Sequence of chain 5.D:
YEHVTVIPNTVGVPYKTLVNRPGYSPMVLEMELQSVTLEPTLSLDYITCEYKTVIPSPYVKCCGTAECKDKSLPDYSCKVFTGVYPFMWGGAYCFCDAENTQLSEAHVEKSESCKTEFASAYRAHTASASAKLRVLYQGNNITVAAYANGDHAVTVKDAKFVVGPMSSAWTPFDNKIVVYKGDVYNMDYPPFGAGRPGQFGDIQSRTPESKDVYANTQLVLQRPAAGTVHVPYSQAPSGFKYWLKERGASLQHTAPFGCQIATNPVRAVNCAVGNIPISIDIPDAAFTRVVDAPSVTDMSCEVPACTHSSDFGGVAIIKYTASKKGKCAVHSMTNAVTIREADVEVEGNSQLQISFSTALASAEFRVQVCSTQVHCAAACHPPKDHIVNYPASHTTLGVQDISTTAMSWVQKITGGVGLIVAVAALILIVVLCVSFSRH

Binding-site contacts:
Ligand atom C3 contacts residue ASN259 of chain 5.E at 3.7 Å.
Ligand atom C5 contacts residue ASN259 of chain 5.E at 3.6 Å.
Ligand atom O6 contacts residue LYS115 of chain 5.D at 3.5 Å (salt-bridge).
Ligand atom C4 contacts residue ASN259 of chain 5.E at 4.1 Å.
Ligand atom C8 contacts residue ASN259 of chain 5.E at 4.4 Å.
Ligand atom O6 contacts residue THR116 of chain 5.D at 3.2 Å (h-bond).
Ligand atom N2 contacts residue ASN259 of chain 5.E at 3.0 Å (h-bond).
Ligand atom O5 contacts residue ASN259 of chain 5.E at 2.3 Å (h-bond).
Ligand atom C1 contacts residue ASN259 of chain 5.E at 1.4 Å.
Ligand atom C2 contacts residue ASN259 of chain 5.E at 2.4 Å.
Ligand atom C7 contacts residue ASN259 of chain 5.E at 3.1 Å.
Ligand atom O7 contacts residue GLU117 of chain 5.D at 4.3 Å.
Ligand atom O7 contacts residue ASN259 of chain 5.E at 2.7 Å (h-bond).
Ligand atom O6 contacts residue ASN259 of chain 5.E at 4.4 Å.
Ligand atom O5 contacts residue THR116 of chain 5.D at 3.8 Å.
Ligand atom C6 contacts residue THR116 of chain 5.D at 4.5 Å.
Ligand atom C6 contacts residue LYS115 of chain 5.D at 4.3 Å.
Ligand atom O7 contacts residue LYS181 of chain 5.D at 4.3 Å.

Sequence of chain 5.E:
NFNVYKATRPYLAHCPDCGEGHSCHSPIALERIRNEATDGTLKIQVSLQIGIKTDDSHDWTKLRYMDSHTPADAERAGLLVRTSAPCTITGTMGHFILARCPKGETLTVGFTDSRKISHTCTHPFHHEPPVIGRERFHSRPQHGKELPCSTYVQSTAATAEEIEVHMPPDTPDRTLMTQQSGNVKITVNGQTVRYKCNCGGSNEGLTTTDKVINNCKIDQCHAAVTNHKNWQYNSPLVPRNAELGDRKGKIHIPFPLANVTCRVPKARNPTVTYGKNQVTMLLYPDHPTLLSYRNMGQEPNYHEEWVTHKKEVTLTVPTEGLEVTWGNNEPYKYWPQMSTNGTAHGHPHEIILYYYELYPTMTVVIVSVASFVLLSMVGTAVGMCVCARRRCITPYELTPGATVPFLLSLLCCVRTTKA

This small molecule binds to this protein.
Small molecule (SMILES): CC(=O)N[C@@H]1[C@@H](O)[C@H](O)[C@@H](CO)O[C@H]1O